Sequence of chain 31.D:
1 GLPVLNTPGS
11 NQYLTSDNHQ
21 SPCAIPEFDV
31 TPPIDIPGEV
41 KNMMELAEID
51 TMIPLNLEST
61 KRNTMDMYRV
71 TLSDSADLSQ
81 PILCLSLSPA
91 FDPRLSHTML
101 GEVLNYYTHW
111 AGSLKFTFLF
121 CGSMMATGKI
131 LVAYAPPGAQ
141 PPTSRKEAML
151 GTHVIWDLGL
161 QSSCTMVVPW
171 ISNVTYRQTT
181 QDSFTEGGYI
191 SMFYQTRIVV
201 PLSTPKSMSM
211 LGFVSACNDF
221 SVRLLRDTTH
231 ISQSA

This protein binds this small molecule.
Small molecule (SMILES): Cc1cc(CCCCCCCOc2ccc(C3=NCCO3)cc2)on1

Binding-site contacts:
Ligand atom C4 contacts residue TYR111 of chain 35.B at 3.6 Å (hydrophobic).
Ligand atom C7C contacts residue TYR158 of chain 35.B at 3.8 Å (hydrophobic).
Ligand atom C5B contacts residue ILE193 of chain 35.B at 3.9 Å (hydrophobic).
Ligand atom C6C contacts residue PHE237 of chain 35.B at 3.9 Å (hydrophobic).
Ligand atom N2 contacts residue TYR111 of chain 35.B at 3.1 Å.
Ligand atom C5A contacts residue ILE182 of chain 35.B at 3.5 Å (hydrophobic).
Ligand atom C3 contacts residue TYR111 of chain 35.B at 3.2 Å (hydrophobic).
Ligand atom C5A contacts residue ILE156 of chain 35.B at 3.2 Å (hydrophobic).
Ligand atom C31 contacts residue PHE237 of chain 35.B at 3.8 Å (hydrophobic).
Ligand atom C4C contacts residue PHE237 of chain 35.B at 3.6 Å (hydrophobic).
Ligand atom O1B contacts residue PHE133 of chain 35.B at 3.9 Å.
Ligand atom O1 contacts residue TYR111 of chain 35.B at 3.5 Å.
Ligand atom C4C contacts residue VAL198 of chain 35.B at 3.8 Å (hydrophobic).
Ligand atom C6B contacts residue PHE133 of chain 35.B at 3.5 Å (hydrophobic).
Ligand atom C4A contacts residue PRO180 of chain 35.B at 3.3 Å (hydrophobic).
Ligand atom C2B contacts residue VAL195 of chain 35.B at 3.9 Å (hydrophobic).
Ligand atom C5B contacts residue LEU240 of chain 35.B at 3.5 Å (hydrophobic).
Ligand atom N3A contacts residue PRO180 of chain 35.B at 3.7 Å.
Ligand atom O1B contacts residue ILE109 of chain 35.B at 3.8 Å.
Ligand atom C5 contacts residue TYR111 of chain 35.B at 3.8 Å (hydrophobic).
Ligand atom C5C contacts residue VAL195 of chain 35.B at 3.8 Å (hydrophobic).
Ligand atom N3A contacts residue ALA24 of chain 35.D at 3.9 Å.
Ligand atom C4 contacts residue PHE237 of chain 35.B at 3.1 Å (hydrophobic).
Ligand atom C3B contacts residue TYR158 of chain 35.B at 3.4 Å (hydrophobic).
Ligand atom N3A contacts residue TYR158 of chain 35.B at 3.7 Å.
Ligand atom C4B contacts residue ILE193 of chain 35.B at 3.8 Å (hydrophobic).
Ligand atom C4A contacts residue SER181 of chain 35.B at 3.8 Å.
Ligand atom C31 contacts residue TYR111 of chain 35.B at 3.7 Å (hydrophobic).
Ligand atom C3 contacts residue PHE237 of chain 35.B at 3.7 Å (hydrophobic).
Ligand atom C6C contacts residue VAL198 of chain 35.B at 3.9 Å (hydrophobic).
Ligand atom C2B contacts residue TYR158 of chain 35.B at 3.5 Å (hydrophobic).
Ligand atom O1A contacts residue PHE135 of chain 35.B at 3.8 Å.
Ligand atom N2 contacts residue TYR204 of chain 35.B at 3.8 Å.
Ligand atom O1 contacts residue TYR204 of chain 35.B at 3.6 Å.
Ligand atom C2C contacts residue PHE237 of chain 35.B at 3.8 Å (hydrophobic).
Ligand atom C2A contacts residue ILE193 of chain 35.B at 3.9 Å (hydrophobic).
Ligand atom C4B contacts residue TYR158 of chain 35.B at 3.8 Å (hydrophobic).
Ligand atom C2A contacts residue TYR158 of chain 35.B at 3.9 Å (hydrophobic).
Ligand atom C4A contacts residue ILE182 of chain 35.B at 3.9 Å (hydrophobic).
Ligand atom O1 contacts residue PHE129 of chain 35.B at 3.8 Å.

Sequence of chain 35.D:
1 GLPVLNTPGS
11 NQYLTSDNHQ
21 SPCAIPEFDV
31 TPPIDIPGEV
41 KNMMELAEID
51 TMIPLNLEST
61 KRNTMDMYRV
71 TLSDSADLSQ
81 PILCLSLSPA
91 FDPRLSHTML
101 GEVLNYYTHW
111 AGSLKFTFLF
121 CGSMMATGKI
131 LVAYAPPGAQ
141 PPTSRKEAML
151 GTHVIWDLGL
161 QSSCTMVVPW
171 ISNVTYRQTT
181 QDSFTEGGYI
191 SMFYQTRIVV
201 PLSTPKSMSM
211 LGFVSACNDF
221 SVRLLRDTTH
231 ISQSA

Sequence of chain 35.B:
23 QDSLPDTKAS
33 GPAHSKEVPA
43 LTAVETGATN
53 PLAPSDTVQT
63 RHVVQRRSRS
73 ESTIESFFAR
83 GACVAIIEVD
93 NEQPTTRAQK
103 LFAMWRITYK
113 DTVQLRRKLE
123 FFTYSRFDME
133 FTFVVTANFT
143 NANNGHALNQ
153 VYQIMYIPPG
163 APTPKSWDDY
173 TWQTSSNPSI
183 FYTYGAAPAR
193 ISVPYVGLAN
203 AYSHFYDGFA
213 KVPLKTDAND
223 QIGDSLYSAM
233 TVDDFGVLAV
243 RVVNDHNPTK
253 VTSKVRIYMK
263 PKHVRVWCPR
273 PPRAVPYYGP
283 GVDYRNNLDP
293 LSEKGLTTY